The protein below binds the small molecule below.
Small molecule (SMILES): CNC(=O)c1cc(Br)cc([N+](=O)[O-])c1N1CC[C@@]2(CN(C(=O)c3cncc4cc(O)ccc34)C[C@@H]2c2ccccc2)C1

Binding-site contacts:
Ligand atom O1 contacts residue MET165 of chain 2.A at 3.6 Å.
Ligand atom C5 contacts residue GLN189 of chain 2.A at 3.5 Å.
Ligand atom N4 contacts residue CYS145 of chain 2.A at 3.5 Å (h-bond).
Ligand atom C16 contacts residue GLU166 of chain 2.A at 3.6 Å.
Ligand atom C14 contacts residue LEU141 of chain 2.A at 3.7 Å (hydrophobic).
Ligand atom C30 contacts residue HIS41 of chain 2.A at 3.3 Å.
Ligand atom O3 contacts residue MET49 of chain 2.A at 3.2 Å.
Ligand atom C22 contacts residue ASN142 of chain 2.A at 3.6 Å.
Ligand atom N2 contacts residue MET49 of chain 2.A at 3.5 Å.
Ligand atom C6 contacts residue ARG188 of chain 2.A at 3.3 Å.
Ligand atom O4 contacts residue CYS145 of chain 2.A at 3.7 Å.
Ligand atom N5 contacts residue SER144 of chain 2.A at 3.4 Å (h-bond).
Ligand atom C28 contacts residue CYS44 of chain 2.A at 3.6 Å (hydrophobic).
Ligand atom O2 contacts residue ARG188 of chain 2.A at 3.0 Å.
Ligand atom C4 contacts residue GLN189 of chain 2.A at 3.7 Å.
Ligand atom O4 contacts residue GLY143 of chain 2.A at 2.7 Å (h-bond).
Ligand atom C2 contacts residue GLU166 of chain 2.A at 3.1 Å.
Ligand atom C8 contacts residue GLN189 of chain 2.A at 3.6 Å.
Ligand atom C15 contacts residue HIS163 of chain 2.A at 3.3 Å.
Ligand atom C4 contacts residue GLU166 of chain 2.A at 3.1 Å.
Ligand atom C29 contacts residue MET49 of chain 2.A at 3.5 Å (hydrophobic).
Ligand atom BR1 contacts residue GLN192 of chain 2.A at 3.6 Å.
Ligand atom C15 contacts residue SER144 of chain 2.A at 3.3 Å.
Ligand atom BR1 contacts residue THR190 of chain 2.A at 3.6 Å.
Ligand atom C15 contacts residue LEU141 of chain 2.A at 3.6 Å (hydrophobic).
Ligand atom C16 contacts residue PHE140 of chain 2.A at 3.5 Å (hydrophobic).
Ligand atom C7 contacts residue GLN189 of chain 2.A at 3.4 Å.
Ligand atom C18 contacts residue GLU166 of chain 2.A at 3.5 Å.
Ligand atom C6 contacts residue GLN189 of chain 2.A at 3.3 Å.
Ligand atom O4 contacts residue ASN142 of chain 2.A at 3.3 Å (h-bond).
Ligand atom N1 contacts residue GLU166 of chain 2.A at 3.2 Å (salt-bridge).
Ligand atom O1 contacts residue GLU166 of chain 2.A at 2.8 Å (salt-bridge).
Ligand atom C21 contacts residue ASN142 of chain 2.A at 3.4 Å.
Ligand atom C3 contacts residue GLU166 of chain 2.A at 3.5 Å.
Ligand atom C13 contacts residue CYS145 of chain 2.A at 3.5 Å (hydrophobic).
Ligand atom O2 contacts residue MET49 of chain 2.A at 3.0 Å.
Ligand atom O2 contacts residue ASP187 of chain 2.A at 3.6 Å.
Ligand atom O2 contacts residue GLN189 of chain 2.A at 3.2 Å (h-bond).
Ligand atom N5 contacts residue HIS163 of chain 2.A at 2.8 Å (h-bond).
Ligand atom N2 contacts residue GLN189 of chain 2.A at 3.6 Å.

Sequence of chain 1.A:
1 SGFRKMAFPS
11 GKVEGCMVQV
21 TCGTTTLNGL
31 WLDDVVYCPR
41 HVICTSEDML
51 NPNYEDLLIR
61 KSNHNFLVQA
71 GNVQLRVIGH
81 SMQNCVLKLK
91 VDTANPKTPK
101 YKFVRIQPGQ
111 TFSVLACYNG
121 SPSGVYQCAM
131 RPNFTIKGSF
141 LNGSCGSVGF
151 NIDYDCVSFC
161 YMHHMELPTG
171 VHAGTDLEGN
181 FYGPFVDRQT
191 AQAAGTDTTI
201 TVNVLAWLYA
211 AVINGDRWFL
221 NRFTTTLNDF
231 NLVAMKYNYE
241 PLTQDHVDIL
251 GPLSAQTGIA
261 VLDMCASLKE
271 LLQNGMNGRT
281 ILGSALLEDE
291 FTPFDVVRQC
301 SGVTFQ

Sequence of chain 2.A:
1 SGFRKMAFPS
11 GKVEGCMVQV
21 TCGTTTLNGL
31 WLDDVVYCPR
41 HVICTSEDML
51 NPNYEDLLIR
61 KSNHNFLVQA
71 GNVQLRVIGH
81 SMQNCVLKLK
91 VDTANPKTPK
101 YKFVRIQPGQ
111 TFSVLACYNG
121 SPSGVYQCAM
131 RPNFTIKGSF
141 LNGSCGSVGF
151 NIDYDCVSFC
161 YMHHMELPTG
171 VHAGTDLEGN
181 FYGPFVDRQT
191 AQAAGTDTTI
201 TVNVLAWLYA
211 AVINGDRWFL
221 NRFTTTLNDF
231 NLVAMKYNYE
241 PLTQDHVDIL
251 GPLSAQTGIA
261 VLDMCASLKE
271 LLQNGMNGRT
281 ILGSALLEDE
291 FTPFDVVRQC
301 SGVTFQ